Sequence of chain 6.A:
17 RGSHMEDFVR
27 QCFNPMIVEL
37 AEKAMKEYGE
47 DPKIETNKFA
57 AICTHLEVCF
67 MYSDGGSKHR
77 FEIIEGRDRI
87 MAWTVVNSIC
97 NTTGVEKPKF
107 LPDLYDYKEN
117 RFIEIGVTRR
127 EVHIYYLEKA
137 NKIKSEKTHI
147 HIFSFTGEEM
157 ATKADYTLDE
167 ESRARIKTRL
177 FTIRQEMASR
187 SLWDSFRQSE

Binding-site contacts:
Ligand atom C35 contacts residue GLU81 of chain 6.A at 3.7 Å.
Ligand atom C04 contacts residue PHE66 of chain 6.A at 4.1 Å (hydrophobic).
Ligand atom C26 contacts residue PHE66 of chain 6.A at 3.7 Å (hydrophobic).
Ligand atom C05 contacts residue PHE66 of chain 6.A at 4.5 Å (hydrophobic).
Ligand atom C35 contacts residue ILE79 of chain 6.A at 4.1 Å (hydrophobic).
Ligand atom C05 contacts residue MET32 of chain 6.A at 4.2 Å (hydrophobic).
Ligand atom C36 contacts residue ARG83 of chain 6.A at 4.0 Å.
Ligand atom C06 contacts residue MET32 of chain 6.A at 3.5 Å (hydrophobic).
Ligand atom N04 contacts residue PHE66 of chain 6.A at 4.1 Å.
Ligand atom C35 contacts residue ARG83 of chain 6.A at 4.3 Å.
Ligand atom C36 contacts residue GLU81 of chain 6.A at 4.4 Å.
Ligand atom C34 contacts residue LEU36 of chain 6.A at 4.4 Å (hydrophobic).
Ligand atom O06 contacts residue ARG83 of chain 6.A at 4.3 Å.
Ligand atom C28 contacts residue PHE66 of chain 6.A at 3.9 Å (hydrophobic).
Ligand atom C06 contacts residue PHE66 of chain 6.A at 3.9 Å (hydrophobic).
Ligand atom C29 contacts residue PHE66 of chain 6.A at 4.2 Å (hydrophobic).
Ligand atom O03 contacts residue MET32 of chain 6.A at 4.4 Å.
Ligand atom C08 contacts residue MET32 of chain 6.A at 3.6 Å (hydrophobic).
Ligand atom C34 contacts residue PHE66 of chain 6.A at 3.9 Å (hydrophobic).
Ligand atom C36 contacts residue ILE79 of chain 6.A at 4.0 Å (hydrophobic).
Ligand atom C37 contacts residue ILE79 of chain 6.A at 4.2 Å (hydrophobic).
Ligand atom C34 contacts residue MET32 of chain 6.A at 4.5 Å (hydrophobic).
Ligand atom C27 contacts residue PHE66 of chain 6.A at 4.0 Å (hydrophobic).
Ligand atom C27 contacts residue MET67 of chain 6.A at 4.5 Å (hydrophobic).
Ligand atom C07 contacts residue MET32 of chain 6.A at 4.2 Å (hydrophobic).
Ligand atom C33 contacts residue ILE79 of chain 6.A at 4.2 Å (hydrophobic).
Ligand atom O03 contacts residue PHE66 of chain 6.A at 4.3 Å.
Ligand atom O06 contacts residue ILE79 of chain 6.A at 3.9 Å.
Ligand atom C35 contacts residue GLY82 of chain 6.A at 4.0 Å.
Ligand atom C04 contacts residue MET32 of chain 6.A at 3.6 Å (hydrophobic).
Ligand atom C35 contacts residue PHE66 of chain 6.A at 4.2 Å (hydrophobic).

The small molecule below binds the protein below.
Small molecule (SMILES): C[C@H](C[C@@H](C[C@H](C[C@@H](C[C@@H](CCN1CCCC1=O)N1CCCC1=O)N1CCCC1=O)N1CCCC1=O)N1CCCC1=O)N1CCCC1=O